Sequence of chain 1.C:
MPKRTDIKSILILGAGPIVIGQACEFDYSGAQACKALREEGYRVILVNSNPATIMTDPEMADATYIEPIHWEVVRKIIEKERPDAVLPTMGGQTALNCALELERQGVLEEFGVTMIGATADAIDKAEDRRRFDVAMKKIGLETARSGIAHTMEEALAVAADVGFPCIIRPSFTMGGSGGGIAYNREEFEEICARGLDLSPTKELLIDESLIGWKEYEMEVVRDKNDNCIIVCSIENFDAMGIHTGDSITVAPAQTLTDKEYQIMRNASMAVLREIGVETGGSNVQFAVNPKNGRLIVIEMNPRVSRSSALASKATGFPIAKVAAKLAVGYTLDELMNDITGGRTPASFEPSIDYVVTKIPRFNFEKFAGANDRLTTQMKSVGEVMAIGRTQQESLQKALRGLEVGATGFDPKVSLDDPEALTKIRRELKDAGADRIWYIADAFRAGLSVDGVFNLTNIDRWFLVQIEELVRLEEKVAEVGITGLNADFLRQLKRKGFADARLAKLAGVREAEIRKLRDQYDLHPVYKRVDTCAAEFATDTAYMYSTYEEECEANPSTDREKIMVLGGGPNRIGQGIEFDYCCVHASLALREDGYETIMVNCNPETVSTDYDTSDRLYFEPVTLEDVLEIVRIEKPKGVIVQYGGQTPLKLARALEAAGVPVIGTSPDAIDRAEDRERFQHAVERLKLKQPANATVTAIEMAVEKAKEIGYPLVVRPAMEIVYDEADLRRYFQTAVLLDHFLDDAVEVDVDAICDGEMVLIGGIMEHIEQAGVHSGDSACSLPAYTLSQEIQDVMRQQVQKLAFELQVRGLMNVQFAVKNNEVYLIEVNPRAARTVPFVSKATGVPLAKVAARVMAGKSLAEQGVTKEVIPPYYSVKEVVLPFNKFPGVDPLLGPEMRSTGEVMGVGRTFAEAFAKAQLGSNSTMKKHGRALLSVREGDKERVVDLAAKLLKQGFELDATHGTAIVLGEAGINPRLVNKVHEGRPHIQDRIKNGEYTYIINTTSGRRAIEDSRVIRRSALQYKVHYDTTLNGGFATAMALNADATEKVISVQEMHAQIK

A protein and the small-molecule ligand that binds it are described below.
Small molecule (SMILES): NCCC[C@H](N)C(=O)O

Binding-site contacts:
Ligand atom OXT contacts residue THR1042 of chain 1.C at 2.7 Å (h-bond).
Ligand atom O contacts residue THR1042 of chain 1.C at 2.7 Å (h-bond).
Ligand atom O contacts residue THR1043 of chain 1.C at 4.2 Å.
Ligand atom CG contacts residue LEU895 of chain 1.C at 4.0 Å (hydrophobic).
Ligand atom CG contacts residue GLU783 of chain 1.C at 4.2 Å.
Ligand atom NE contacts residue GLU892 of chain 1.C at 2.5 Å (salt-bridge).
Ligand atom O contacts residue ASP1041 of chain 1.C at 3.1 Å.
Ligand atom CG contacts residue ASP791 of chain 1.C at 4.5 Å.
Ligand atom OXT contacts residue TYR1040 of chain 1.C at 4.0 Å.
Ligand atom C contacts residue THR1042 of chain 1.C at 3.5 Å.
Ligand atom NE contacts residue GLU783 of chain 1.C at 3.0 Å (salt-bridge).
Ligand atom C contacts residue ASP1041 of chain 1.C at 3.9 Å.
Ligand atom CD contacts residue VAL893 of chain 1.C at 3.8 Å (hydrophobic).
Ligand atom N contacts residue ASP1041 of chain 1.C at 3.7 Å.
Ligand atom N contacts residue HIS1039 of chain 1.C at 4.1 Å.
Ligand atom O contacts residue TYR1040 of chain 1.C at 3.8 Å.
Ligand atom O contacts residue LEU907 of chain 1.C at 4.0 Å.
Ligand atom N contacts residue TYR1040 of chain 1.C at 2.8 Å (h-bond).
Ligand atom CD contacts residue GLU892 of chain 1.C at 3.5 Å.
Ligand atom CG contacts residue GLU892 of chain 1.C at 3.8 Å.
Ligand atom CD contacts residue LEU907 of chain 1.C at 3.8 Å (hydrophobic).
Ligand atom CD contacts residue ASP791 of chain 1.C at 3.0 Å.
Ligand atom OXT contacts residue ASP1041 of chain 1.C at 4.4 Å.
Ligand atom CB contacts residue LEU907 of chain 1.C at 4.1 Å (hydrophobic).
Ligand atom NE contacts residue ASP791 of chain 1.C at 3.0 Å (salt-bridge).
Ligand atom NE contacts residue SER792 of chain 1.C at 4.0 Å.
Ligand atom NE contacts residue ALA793 of chain 1.C at 3.6 Å (h-bond).
Ligand atom NE contacts residue VAL893 of chain 1.C at 3.8 Å.
Ligand atom CD contacts residue GLU783 of chain 1.C at 3.5 Å.
Ligand atom CB contacts residue GLU783 of chain 1.C at 3.9 Å.
Ligand atom CA contacts residue LEU907 of chain 1.C at 4.5 Å (hydrophobic).
Ligand atom CD contacts residue LEU895 of chain 1.C at 4.3 Å (hydrophobic).
Ligand atom OXT contacts residue LEU907 of chain 1.C at 3.6 Å.
Ligand atom C contacts residue TYR1040 of chain 1.C at 3.7 Å (hydrophobic).
Ligand atom CA contacts residue TYR1040 of chain 1.C at 3.8 Å (hydrophobic).
Ligand atom CG contacts residue VAL893 of chain 1.C at 4.4 Å (hydrophobic).
Ligand atom C contacts residue LEU907 of chain 1.C at 3.8 Å (hydrophobic).
Ligand atom CG contacts residue LEU907 of chain 1.C at 4.3 Å (hydrophobic).